Sequence of chain 1.B:
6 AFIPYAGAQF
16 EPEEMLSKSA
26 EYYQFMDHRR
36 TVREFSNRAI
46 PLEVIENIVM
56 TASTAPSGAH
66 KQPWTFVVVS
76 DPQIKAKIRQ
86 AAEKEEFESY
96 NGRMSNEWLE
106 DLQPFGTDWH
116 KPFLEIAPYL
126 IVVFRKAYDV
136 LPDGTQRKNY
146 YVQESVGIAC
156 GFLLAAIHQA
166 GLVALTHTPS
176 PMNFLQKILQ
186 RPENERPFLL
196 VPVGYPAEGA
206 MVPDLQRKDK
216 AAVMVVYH

Binding-site contacts:
Ligand atom CD contacts residue FMN1 of chain 1.E at 3.6 Å.
Ligand atom O contacts residue HIS172 of chain 1.B at 3.8 Å.
Ligand atom IE contacts residue ALA64 of chain 2.B at 4.0 Å.
Ligand atom IE contacts residue GLY63 of chain 2.B at 3.6 Å.
Ligand atom OF contacts residue FMN1 of chain 1.E at 2.6 Å (h-bond).
Ligand atom OXT contacts residue TYR95 of chain 1.B at 2.9 Å (h-bond).
Ligand atom CF contacts residue FMN1 of chain 1.E at 3.4 Å.
Ligand atom CG contacts residue FMN1 of chain 1.E at 3.2 Å.
Ligand atom CH contacts residue THR112 of chain 1.B at 4.1 Å.
Ligand atom O contacts residue LYS116 of chain 1.B at 2.7 Å (salt-bridge).
Ligand atom OF contacts residue ALA64 of chain 2.B at 3.0 Å (h-bond).
Ligand atom CH contacts residue LEU107 of chain 1.B at 3.8 Å (hydrophobic).
Ligand atom CF contacts residue ALA64 of chain 2.B at 3.9 Å (hydrophobic).
Ligand atom C contacts residue GLU91 of chain 1.B at 3.8 Å.
Ligand atom N contacts residue THR173 of chain 1.B at 3.8 Å.
Ligand atom CE contacts residue FMN1 of chain 1.E at 3.6 Å.
Ligand atom IE contacts residue FMN1 of chain 1.E at 3.9 Å.
Ligand atom O contacts residue FMN1 of chain 1.E at 2.7 Å (h-bond).
Ligand atom OF contacts residue GLY63 of chain 2.B at 4.0 Å.
Ligand atom CC contacts residue LEU107 of chain 1.B at 3.9 Å (hydrophobic).
Ligand atom CB contacts residue LEU107 of chain 1.B at 3.7 Å (hydrophobic).
Ligand atom N contacts residue LYS116 of chain 1.B at 3.8 Å.
Ligand atom O contacts residue GLU91 of chain 1.B at 4.0 Å.
Ligand atom CG contacts residue LEU107 of chain 1.B at 3.8 Å (hydrophobic).
Ligand atom N contacts residue GLU91 of chain 1.B at 2.6 Å (salt-bridge).
Ligand atom C contacts residue FMN1 of chain 1.E at 3.4 Å.
Ligand atom OXT contacts residue LYS116 of chain 1.B at 3.8 Å.
Ligand atom CH contacts residue FMN1 of chain 1.E at 3.2 Å.
Ligand atom CA contacts residue FMN1 of chain 1.E at 3.8 Å.
Ligand atom C contacts residue LYS116 of chain 1.B at 3.1 Å.
Ligand atom IE contacts residue TYR146 of chain 2.B at 4.1 Å.
Ligand atom CA contacts residue GLU91 of chain 1.B at 3.1 Å.
Ligand atom OXT contacts residue THR112 of chain 1.B at 3.3 Å (h-bond).
Ligand atom C contacts residue TYR95 of chain 1.B at 4.0 Å (hydrophobic).
Ligand atom N contacts residue FMN1 of chain 1.E at 2.7 Å (h-bond).
Ligand atom OXT contacts residue ASP113 of chain 1.B at 3.7 Å.
Ligand atom CF contacts residue LEU107 of chain 1.B at 4.0 Å (hydrophobic).
Ligand atom CC contacts residue FMN1 of chain 1.E at 3.7 Å.
Ligand atom CB contacts residue TYR95 of chain 1.B at 4.0 Å (hydrophobic).
Ligand atom CA contacts residue LYS116 of chain 1.B at 3.7 Å.

This protein binds this small molecule.
Small molecule (SMILES): N[C@@H](Cc1ccc(O)c(I)c1)C(=O)O

Sequence of chain 2.B:
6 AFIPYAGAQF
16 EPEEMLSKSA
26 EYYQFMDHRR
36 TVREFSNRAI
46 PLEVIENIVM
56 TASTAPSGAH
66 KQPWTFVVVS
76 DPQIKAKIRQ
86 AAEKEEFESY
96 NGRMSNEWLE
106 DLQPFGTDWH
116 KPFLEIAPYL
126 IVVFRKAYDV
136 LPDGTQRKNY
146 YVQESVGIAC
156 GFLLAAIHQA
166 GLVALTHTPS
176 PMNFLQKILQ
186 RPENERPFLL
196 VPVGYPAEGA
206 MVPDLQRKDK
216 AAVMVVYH